Binding-site contacts:
Ligand atom O2 contacts residue PHE63 of chain 1.F at 2.6 Å (h-bond).
Ligand atom C2 contacts residue PHE63 of chain 1.F at 3.9 Å (hydrophobic).
Ligand atom C1 contacts residue PHE63 of chain 1.F at 4.0 Å (hydrophobic).
Ligand atom O3 contacts residue ASN60 of chain 1.F at 3.9 Å.
Ligand atom C6 contacts residue LYS49 of chain 1.C at 3.4 Å.
Ligand atom O5 contacts residue ASN263 of chain 1.C at 2.3 Å (h-bond).
Ligand atom O3 contacts residue THR262 of chain 1.C at 4.4 Å.
Ligand atom C3 contacts residue ASN60 of chain 1.F at 3.8 Å.
Ligand atom C5 contacts residue ASN263 of chain 1.C at 3.4 Å.
Ligand atom C8 contacts residue GLN62 of chain 1.F at 4.2 Å.
Ligand atom O6 contacts residue ASP304 of chain 1.C at 3.2 Å (salt-bridge).
Ligand atom C4 contacts residue ASN263 of chain 1.C at 3.2 Å.
Ligand atom C5 contacts residue THR262 of chain 1.C at 3.9 Å.
Ligand atom N2 contacts residue ASN263 of chain 1.C at 3.0 Å (h-bond).
Ligand atom C1 contacts residue ASN263 of chain 1.C at 1.4 Å.
Ligand atom C6 contacts residue ASP304 of chain 1.C at 4.1 Å.
Ligand atom O6 contacts residue LYS49 of chain 1.C at 3.5 Å (salt-bridge).
Ligand atom C4 contacts residue ASN263 of chain 1.C at 4.3 Å.
Ligand atom C3 contacts residue ASN263 of chain 1.C at 3.3 Å.
Ligand atom O7 contacts residue ASN263 of chain 1.C at 3.9 Å.
Ligand atom C5 contacts residue PHE63 of chain 1.F at 4.2 Å (hydrophobic).
Ligand atom O6 contacts residue PHE63 of chain 1.F at 4.1 Å.
Ligand atom C4 contacts residue THR262 of chain 1.C at 4.0 Å.
Ligand atom C6 contacts residue PHE63 of chain 1.F at 3.6 Å (hydrophobic).
Ligand atom C6 contacts residue THR262 of chain 1.C at 3.5 Å.
Ligand atom C7 contacts residue ASN263 of chain 1.C at 3.6 Å.
Ligand atom O2 contacts residue GLN62 of chain 1.F at 3.2 Å.
Ligand atom O3 contacts residue PHE63 of chain 1.F at 4.3 Å.
Ligand atom C2 contacts residue ASN263 of chain 1.C at 2.5 Å.
Ligand atom C3 contacts residue ASN263 of chain 1.C at 3.9 Å.
Ligand atom C3 contacts residue PHE63 of chain 1.F at 4.0 Å (hydrophobic).
Ligand atom C2 contacts residue GLN62 of chain 1.F at 3.8 Å.
Ligand atom N2 contacts residue ASN60 of chain 1.F at 4.2 Å.
Ligand atom C5 contacts residue ASN263 of chain 1.C at 3.6 Å.
Ligand atom O4 contacts residue ASN60 of chain 1.F at 4.1 Å.
Ligand atom C1 contacts residue GLN62 of chain 1.F at 4.4 Å.
Ligand atom C1 contacts residue THR262 of chain 1.C at 4.2 Å.
Ligand atom O3 contacts residue ASN263 of chain 1.C at 4.0 Å.
Ligand atom O5 contacts residue PHE63 of chain 1.F at 3.3 Å.
Ligand atom C6 contacts residue ASN263 of chain 1.C at 4.1 Å.

Sequence of chain 1.C:
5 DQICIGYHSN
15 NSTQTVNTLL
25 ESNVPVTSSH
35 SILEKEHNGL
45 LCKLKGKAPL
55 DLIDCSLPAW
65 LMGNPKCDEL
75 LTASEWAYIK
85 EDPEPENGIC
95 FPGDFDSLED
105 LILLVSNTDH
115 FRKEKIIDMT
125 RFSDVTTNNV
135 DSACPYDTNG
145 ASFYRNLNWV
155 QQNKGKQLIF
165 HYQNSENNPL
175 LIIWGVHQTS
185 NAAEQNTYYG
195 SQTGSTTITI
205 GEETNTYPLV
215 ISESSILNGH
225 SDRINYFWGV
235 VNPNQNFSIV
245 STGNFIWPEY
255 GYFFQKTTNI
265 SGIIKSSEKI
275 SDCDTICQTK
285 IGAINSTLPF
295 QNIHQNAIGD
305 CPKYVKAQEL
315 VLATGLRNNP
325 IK

A small-molecule ligand and the protein it binds are described below.
Small molecule (SMILES): CC(=O)N[C@H]1[C@H](O[C@H]2[C@H](O[C@H]3O[C@@H](C)[C@@H](O)[C@@H](O)[C@@H]3O)[C@@H](NC(C)=O)CO[C@@H]2CO[C@@H]2O[C@@H](C)[C@@H](O)[C@@H](O)[C@@H]2O)O[C@H](CO)[C@@H](O)[C@@H]1O

Sequence of chain 1.F:
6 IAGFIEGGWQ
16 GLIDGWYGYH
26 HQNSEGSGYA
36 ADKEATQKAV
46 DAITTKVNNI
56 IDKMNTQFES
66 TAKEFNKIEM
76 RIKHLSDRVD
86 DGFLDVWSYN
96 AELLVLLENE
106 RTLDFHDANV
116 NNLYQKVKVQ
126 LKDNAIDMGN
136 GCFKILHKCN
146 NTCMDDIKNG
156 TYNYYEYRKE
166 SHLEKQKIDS